Sequence of chain 3.A:
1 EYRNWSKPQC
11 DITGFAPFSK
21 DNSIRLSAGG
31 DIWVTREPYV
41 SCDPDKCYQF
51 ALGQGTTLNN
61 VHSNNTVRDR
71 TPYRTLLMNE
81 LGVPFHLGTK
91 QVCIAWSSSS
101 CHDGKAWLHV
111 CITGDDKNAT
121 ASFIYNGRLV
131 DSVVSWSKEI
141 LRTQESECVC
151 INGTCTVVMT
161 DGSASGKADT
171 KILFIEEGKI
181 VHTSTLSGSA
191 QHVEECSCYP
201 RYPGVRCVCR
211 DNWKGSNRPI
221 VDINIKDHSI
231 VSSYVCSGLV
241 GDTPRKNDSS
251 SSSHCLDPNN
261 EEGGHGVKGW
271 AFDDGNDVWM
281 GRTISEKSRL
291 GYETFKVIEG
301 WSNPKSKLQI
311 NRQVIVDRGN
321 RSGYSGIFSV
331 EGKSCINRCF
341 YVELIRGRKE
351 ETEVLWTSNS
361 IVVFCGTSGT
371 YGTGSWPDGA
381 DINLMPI

A small-molecule ligand and the protein it binds are described below.
Small molecule (SMILES): CC(=O)N[C@H]1[C@H](O[C@H]2[C@H](O)[C@@H](NC(C)=O)CO[C@@H]2CO)O[C@H](CO)[C@@H](O[C@@H]2O[C@H](CO[C@H]3O[C@H](CO)[C@@H](O)[C@H](O)[C@@H]3O)[C@@H](O)[C@H](O[C@H]3O[C@H](CO)[C@@H](O)[C@H](O)[C@@H]3O[C@H]3O[C@H](CO)[C@@H](O)[C@H](O)[C@@H]3O)[C@@H]2O)[C@@H]1O

Sequence of chain 2.A:
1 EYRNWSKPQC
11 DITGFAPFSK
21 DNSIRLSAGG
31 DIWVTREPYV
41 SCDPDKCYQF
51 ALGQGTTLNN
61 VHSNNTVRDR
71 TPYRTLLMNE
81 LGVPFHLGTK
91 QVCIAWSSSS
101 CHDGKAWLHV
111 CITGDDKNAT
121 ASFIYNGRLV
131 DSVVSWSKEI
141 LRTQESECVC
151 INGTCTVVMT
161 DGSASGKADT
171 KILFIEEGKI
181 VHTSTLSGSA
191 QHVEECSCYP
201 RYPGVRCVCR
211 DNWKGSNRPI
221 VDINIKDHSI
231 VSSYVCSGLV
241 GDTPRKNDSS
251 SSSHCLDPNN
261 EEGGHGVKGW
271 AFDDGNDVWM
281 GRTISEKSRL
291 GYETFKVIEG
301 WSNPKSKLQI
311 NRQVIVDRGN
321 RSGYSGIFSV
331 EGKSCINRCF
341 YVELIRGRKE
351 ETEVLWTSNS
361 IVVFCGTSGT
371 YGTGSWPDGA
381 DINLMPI

Binding-site contacts:
Ligand atom C6 contacts residue TYR371 of chain 2.A at 3.3 Å (hydrophobic).
Ligand atom O3 contacts residue ASN311 of chain 2.A at 3.0 Å (h-bond).
Ligand atom O4 contacts residue ASN311 of chain 2.A at 3.5 Å (h-bond).
Ligand atom C5 contacts residue ASN118 of chain 3.A at 3.7 Å.
Ligand atom O2 contacts residue ASN311 of chain 2.A at 3.8 Å.
Ligand atom O3 contacts residue GLN309 of chain 2.A at 3.1 Å (h-bond).
Ligand atom C2 contacts residue GLN309 of chain 2.A at 3.7 Å.
Ligand atom C3 contacts residue GLN309 of chain 2.A at 3.5 Å.
Ligand atom C5 contacts residue TYR371 of chain 2.A at 3.8 Å (hydrophobic).
Ligand atom O2 contacts residue ARG312 of chain 2.A at 3.3 Å.
Ligand atom C4 contacts residue GLN309 of chain 2.A at 3.3 Å.
Ligand atom O5 contacts residue ASN118 of chain 3.A at 2.4 Å (h-bond).
Ligand atom O6 contacts residue TYR371 of chain 2.A at 3.5 Å.
Ligand atom C3 contacts residue ASN311 of chain 2.A at 3.5 Å.
Ligand atom C1 contacts residue ASN118 of chain 3.A at 1.4 Å.
Ligand atom O5 contacts residue ASN311 of chain 2.A at 3.8 Å.
Ligand atom O6 contacts residue GLY372 of chain 2.A at 2.9 Å (h-bond).
Ligand atom C7 contacts residue ASN118 of chain 3.A at 3.1 Å.
Ligand atom O5 contacts residue ILE310 of chain 2.A at 3.8 Å.
Ligand atom O5 contacts residue THR373 of chain 2.A at 3.4 Å.
Ligand atom C6 contacts residue GLY372 of chain 2.A at 3.5 Å.
Ligand atom O5 contacts residue TYR371 of chain 2.A at 3.8 Å.
Ligand atom O5 contacts residue GLY372 of chain 2.A at 3.2 Å.
Ligand atom O7 contacts residue ASN118 of chain 3.A at 3.0 Å (h-bond).
Ligand atom C3 contacts residue ASN118 of chain 3.A at 3.8 Å.
Ligand atom O3 contacts residue GLN309 of chain 2.A at 3.6 Å.
Ligand atom O2 contacts residue ILE310 of chain 2.A at 3.6 Å.
Ligand atom O6 contacts residue ILE310 of chain 2.A at 3.8 Å.
Ligand atom O7 contacts residue THR373 of chain 2.A at 3.6 Å.
Ligand atom O6 contacts residue THR373 of chain 2.A at 3.6 Å.
Ligand atom C2 contacts residue ARG312 of chain 2.A at 3.9 Å.
Ligand atom O3 contacts residue ASP248 of chain 2.A at 3.7 Å.
Ligand atom O3 contacts residue ILE310 of chain 2.A at 3.8 Å.
Ligand atom O4 contacts residue GLN309 of chain 2.A at 3.8 Å.
Ligand atom C6 contacts residue ARG312 of chain 2.A at 3.8 Å.
Ligand atom C2 contacts residue ASN118 of chain 3.A at 2.4 Å.
Ligand atom O4 contacts residue ARG312 of chain 2.A at 3.5 Å (salt-bridge).
Ligand atom O2 contacts residue GLN309 of chain 2.A at 2.8 Å (h-bond).
Ligand atom O4 contacts residue ARG312 of chain 2.A at 3.4 Å (salt-bridge).
Ligand atom N2 contacts residue ASN118 of chain 3.A at 2.8 Å (h-bond).